A protein and the small-molecule ligand that binds it are described below.
Small molecule (SMILES): C[C@@H](CCC(=O)O)C(=O)O

Sequence of chain 1.B:
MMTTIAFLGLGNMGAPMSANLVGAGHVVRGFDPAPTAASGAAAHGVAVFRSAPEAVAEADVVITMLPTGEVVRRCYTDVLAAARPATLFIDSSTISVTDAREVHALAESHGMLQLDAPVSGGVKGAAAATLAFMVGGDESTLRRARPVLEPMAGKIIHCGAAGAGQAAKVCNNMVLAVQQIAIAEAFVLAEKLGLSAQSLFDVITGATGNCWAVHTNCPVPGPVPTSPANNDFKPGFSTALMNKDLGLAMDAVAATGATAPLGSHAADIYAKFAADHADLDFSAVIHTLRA

Binding-site contacts:
Ligand atom O9 contacts residue MET152 of chain 1.B at 4.4 Å.
Ligand atom O9 contacts residue GLU150 of chain 1.B at 3.0 Å (salt-bridge).
Ligand atom O8 contacts residue GLU150 of chain 1.B at 4.5 Å.
Ligand atom O9 contacts residue ALA129 of chain 1.B at 3.1 Å (h-bond).
Ligand atom O8 contacts residue GLY154 of chain 1.B at 4.3 Å.
Ligand atom C5 contacts residue GLU150 of chain 1.B at 3.9 Å.
Ligand atom C4 contacts residue ALA153 of chain 1.B at 3.9 Å (hydrophobic).
Ligand atom C5 contacts residue ALA153 of chain 1.B at 3.2 Å (hydrophobic).
Ligand atom C7 contacts residue GLY154 of chain 1.B at 4.2 Å.
Ligand atom O10 contacts residue GLY154 of chain 1.B at 3.5 Å (h-bond).
Ligand atom O12 contacts residue ILE156 of chain 1.B at 4.0 Å.
Ligand atom C1 contacts residue GLU150 of chain 1.B at 3.2 Å.
Ligand atom C3 contacts residue ALA153 of chain 1.B at 3.5 Å (hydrophobic).
Ligand atom C5 contacts residue GLY154 of chain 1.B at 4.2 Å.
Ligand atom C2 contacts residue ALA153 of chain 1.B at 2.6 Å (hydrophobic).
Ligand atom C4 contacts residue ILE156 of chain 1.B at 4.4 Å (hydrophobic).
Ligand atom C4 contacts residue GLU150 of chain 1.B at 3.6 Å.
Ligand atom C2 contacts residue GLU150 of chain 1.B at 2.4 Å.
Ligand atom C1 contacts residue ALA129 of chain 1.B at 3.8 Å (hydrophobic).
Ligand atom C5 contacts residue ILE156 of chain 1.B at 3.6 Å (hydrophobic).
Ligand atom O9 contacts residue ALA153 of chain 1.B at 2.9 Å (h-bond).
Ligand atom O8 contacts residue ALA153 of chain 1.B at 2.9 Å (h-bond).
Ligand atom O9 contacts residue PRO151 of chain 1.B at 3.9 Å.
Ligand atom O8 contacts residue ALA129 of chain 1.B at 4.2 Å.
Ligand atom C2 contacts residue PRO151 of chain 1.B at 4.4 Å (hydrophobic).
Ligand atom C3 contacts residue GLU150 of chain 1.B at 3.7 Å.
Ligand atom C1 contacts residue ALA153 of chain 1.B at 2.4 Å (hydrophobic).
Ligand atom C5 contacts residue LYS155 of chain 1.B at 4.2 Å.